Sequence of chain 13.A:
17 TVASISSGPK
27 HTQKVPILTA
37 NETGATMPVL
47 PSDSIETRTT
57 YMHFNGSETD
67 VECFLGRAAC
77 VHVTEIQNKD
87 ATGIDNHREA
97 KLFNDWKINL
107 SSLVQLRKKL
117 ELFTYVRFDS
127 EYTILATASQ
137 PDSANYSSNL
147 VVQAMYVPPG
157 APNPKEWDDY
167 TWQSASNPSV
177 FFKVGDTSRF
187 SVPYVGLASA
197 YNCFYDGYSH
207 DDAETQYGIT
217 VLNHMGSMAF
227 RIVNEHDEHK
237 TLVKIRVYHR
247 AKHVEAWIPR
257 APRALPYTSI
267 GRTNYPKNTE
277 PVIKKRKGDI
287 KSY

Sequence of chain 14.C:
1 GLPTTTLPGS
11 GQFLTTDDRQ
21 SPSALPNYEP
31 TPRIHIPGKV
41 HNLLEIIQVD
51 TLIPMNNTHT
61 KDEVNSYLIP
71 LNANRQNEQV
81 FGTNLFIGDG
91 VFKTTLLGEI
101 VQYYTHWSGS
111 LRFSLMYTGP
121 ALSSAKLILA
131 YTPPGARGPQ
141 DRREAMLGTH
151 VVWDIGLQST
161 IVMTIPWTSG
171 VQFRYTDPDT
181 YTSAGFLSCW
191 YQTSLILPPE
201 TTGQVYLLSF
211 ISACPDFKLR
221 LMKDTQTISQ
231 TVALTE

Sequence of chain 13.C:
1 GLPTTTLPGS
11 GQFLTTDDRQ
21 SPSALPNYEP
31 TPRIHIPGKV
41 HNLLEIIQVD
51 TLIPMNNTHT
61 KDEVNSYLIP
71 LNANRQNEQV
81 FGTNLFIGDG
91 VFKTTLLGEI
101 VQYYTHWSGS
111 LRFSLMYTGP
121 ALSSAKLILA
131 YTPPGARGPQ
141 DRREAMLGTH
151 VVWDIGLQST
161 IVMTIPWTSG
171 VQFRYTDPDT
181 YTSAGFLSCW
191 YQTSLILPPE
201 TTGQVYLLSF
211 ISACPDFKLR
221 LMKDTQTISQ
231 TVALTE

This protein binds this small molecule.
Small molecule (SMILES): Cc1cc(CCCCCOc2ccc(C3=NCCO3)cc2Cl)on1

Binding-site contacts:
Ligand atom C3C contacts residue TYR128 of chain 13.A at 3.4 Å (hydrophobic).
Ligand atom CL1 contacts residue TYR128 of chain 13.A at 3.3 Å.
Ligand atom C4C contacts residue VAL188 of chain 13.A at 3.9 Å (hydrophobic).
Ligand atom N3A contacts residue PRO174 of chain 13.A at 3.7 Å.
Ligand atom C2A contacts residue MET224 of chain 13.A at 3.4 Å (hydrophobic).
Ligand atom C5C contacts residue TYR152 of chain 13.A at 3.9 Å (hydrophobic).
Ligand atom C4 contacts residue LEU106 of chain 13.A at 3.6 Å (hydrophobic).
Ligand atom C31 contacts residue TYR197 of chain 13.A at 3.9 Å (hydrophobic).
Ligand atom C4B contacts residue TYR152 of chain 13.A at 3.8 Å (hydrophobic).
Ligand atom C4A contacts residue PRO174 of chain 13.A at 3.3 Å (hydrophobic).
Ligand atom N2 contacts residue ASN219 of chain 13.A at 3.6 Å.
Ligand atom C2C contacts residue TYR128 of chain 13.A at 3.8 Å (hydrophobic).
Ligand atom C2C contacts residue TYR197 of chain 13.A at 3.8 Å (hydrophobic).
Ligand atom N3A contacts residue ALA24 of chain 13.C at 3.6 Å.
Ligand atom C1B contacts residue VAL188 of chain 13.A at 3.9 Å (hydrophobic).
Ligand atom C5A contacts residue PHE186 of chain 13.A at 3.4 Å (hydrophobic).
Ligand atom C4B contacts residue PHE186 of chain 13.A at 3.4 Å (hydrophobic).
Ligand atom C5C contacts residue VAL191 of chain 13.A at 3.9 Å (hydrophobic).
Ligand atom CL1 contacts residue ILE104 of chain 13.A at 3.5 Å.
Ligand atom C5A contacts residue VAL176 of chain 13.A at 3.2 Å (hydrophobic).
Ligand atom O1B contacts residue ILE104 of chain 13.A at 3.8 Å.
Ligand atom C1C contacts residue TYR128 of chain 13.A at 3.7 Å (hydrophobic).
Ligand atom N3A contacts residue PHE186 of chain 13.A at 3.9 Å.
Ligand atom C1C contacts residue LEU106 of chain 13.A at 3.5 Å (hydrophobic).
Ligand atom C5A contacts residue ALA150 of chain 13.A at 3.9 Å (hydrophobic).
Ligand atom C5B contacts residue MET224 of chain 13.A at 3.5 Å (hydrophobic).
Ligand atom C3B contacts residue TYR152 of chain 13.A at 3.7 Å (hydrophobic).
Ligand atom O1 contacts residue MET221 of chain 13.A at 3.2 Å (h-bond).
Ligand atom C2B contacts residue VAL188 of chain 13.A at 3.7 Å (hydrophobic).
Ligand atom C5 contacts residue LEU106 of chain 13.A at 3.7 Å (hydrophobic).
Ligand atom C2A contacts residue PHE186 of chain 13.A at 3.2 Å (hydrophobic).
Ligand atom C6B contacts residue TYR128 of chain 13.A at 3.8 Å (hydrophobic).
Ligand atom C4B contacts residue MET224 of chain 13.A at 3.8 Å (hydrophobic).
Ligand atom C2B contacts residue TYR152 of chain 13.A at 3.8 Å (hydrophobic).
Ligand atom C5B contacts residue PHE186 of chain 13.A at 3.5 Å (hydrophobic).
Ligand atom C5A contacts residue MET224 of chain 13.A at 3.5 Å (hydrophobic).
Ligand atom C5C contacts residue VAL188 of chain 13.A at 3.9 Å (hydrophobic).
Ligand atom O1A contacts residue MET224 of chain 13.A at 2.8 Å.
Ligand atom C4C contacts residue VAL191 of chain 13.A at 3.5 Å (hydrophobic).
Ligand atom O1A contacts residue PHE186 of chain 13.A at 2.8 Å.